Sequence of chain 1.F:
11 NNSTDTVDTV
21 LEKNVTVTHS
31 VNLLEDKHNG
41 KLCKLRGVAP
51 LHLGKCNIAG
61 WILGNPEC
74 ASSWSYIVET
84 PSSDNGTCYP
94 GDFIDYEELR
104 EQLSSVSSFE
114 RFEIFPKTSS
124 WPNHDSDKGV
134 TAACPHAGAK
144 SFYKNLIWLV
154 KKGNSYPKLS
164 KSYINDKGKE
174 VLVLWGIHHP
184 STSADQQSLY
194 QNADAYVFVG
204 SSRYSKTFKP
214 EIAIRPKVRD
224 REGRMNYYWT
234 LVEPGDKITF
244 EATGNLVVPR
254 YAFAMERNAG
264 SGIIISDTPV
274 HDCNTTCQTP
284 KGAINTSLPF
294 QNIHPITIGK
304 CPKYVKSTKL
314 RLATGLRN

Binding-site contacts:
Ligand atom C1 contacts residue ASN11 of chain 1.F at 1.4 Å.
Ligand atom O7 contacts residue GLY20 of chain 1.E at 3.7 Å.
Ligand atom O5 contacts residue ASN11 of chain 1.F at 2.3 Å (h-bond).
Ligand atom O3 contacts residue TRP14 of chain 1.E at 4.0 Å.
Ligand atom C1 contacts residue THR28 of chain 1.F at 4.2 Å.
Ligand atom O4 contacts residue TRP14 of chain 1.E at 3.1 Å.
Ligand atom C5 contacts residue ASN11 of chain 1.F at 3.7 Å.
Ligand atom O4 contacts residue ILE10 of chain 1.E at 3.8 Å.
Ligand atom C6 contacts residue GLY13 of chain 1.E at 3.4 Å.
Ligand atom O5 contacts residue TRP14 of chain 1.E at 3.3 Å (h-bond).
Ligand atom C6 contacts residue ILE10 of chain 1.E at 3.9 Å (hydrophobic).
Ligand atom O5 contacts residue ARG320 of chain 1.F at 3.7 Å.
Ligand atom O6 contacts residue ILE10 of chain 1.E at 3.3 Å.
Ligand atom C8 contacts residue MET17 of chain 1.E at 4.2 Å (hydrophobic).
Ligand atom C3 contacts residue TRP21 of chain 1.E at 3.4 Å (hydrophobic).
Ligand atom C4 contacts residue TRP14 of chain 1.E at 3.8 Å (hydrophobic).
Ligand atom O4 contacts residue TRP21 of chain 1.E at 3.6 Å.
Ligand atom O5 contacts residue ASN321 of chain 1.F at 3.2 Å.
Ligand atom C1 contacts residue TRP14 of chain 1.E at 3.6 Å (hydrophobic).
Ligand atom C7 contacts residue ASN11 of chain 1.F at 3.2 Å.
Ligand atom O7 contacts residue ASN11 of chain 1.F at 3.1 Å (h-bond).
Ligand atom C1 contacts residue ARG320 of chain 1.F at 3.7 Å.
Ligand atom C8 contacts residue ASN11 of chain 1.F at 4.1 Å.
Ligand atom N2 contacts residue ASN11 of chain 1.F at 3.0 Å (h-bond).
Ligand atom C3 contacts residue ASN11 of chain 1.F at 3.8 Å.
Ligand atom O7 contacts residue MET17 of chain 1.E at 2.9 Å (h-bond).
Ligand atom C7 contacts residue MET17 of chain 1.E at 3.8 Å (hydrophobic).
Ligand atom C8 contacts residue HIS29 of chain 1.F at 3.6 Å.
Ligand atom O3 contacts residue MET17 of chain 1.E at 3.4 Å.
Ligand atom C1 contacts residue ASN321 of chain 1.F at 4.1 Å.
Ligand atom C7 contacts residue GLY20 of chain 1.E at 3.7 Å.
Ligand atom C4 contacts residue TRP21 of chain 1.E at 4.1 Å (hydrophobic).
Ligand atom C2 contacts residue ASN11 of chain 1.F at 2.5 Å.
Ligand atom C2 contacts residue TRP14 of chain 1.E at 3.8 Å (hydrophobic).
Ligand atom O6 contacts residue GLY13 of chain 1.E at 4.1 Å.
Ligand atom O3 contacts residue TRP21 of chain 1.E at 2.9 Å (h-bond).
Ligand atom C5 contacts residue TRP14 of chain 1.E at 4.2 Å (hydrophobic).
Ligand atom C6 contacts residue TRP14 of chain 1.E at 3.8 Å (hydrophobic).
Ligand atom C8 contacts residue GLY20 of chain 1.E at 3.6 Å.
Ligand atom C6 contacts residue ASN321 of chain 1.F at 3.5 Å.

Sequence of chain 1.E:
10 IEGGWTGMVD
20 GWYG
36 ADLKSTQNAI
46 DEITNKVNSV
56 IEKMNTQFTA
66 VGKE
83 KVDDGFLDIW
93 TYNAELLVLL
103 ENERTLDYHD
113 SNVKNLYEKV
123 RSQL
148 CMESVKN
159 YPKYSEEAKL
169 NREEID

The small molecule below binds the protein below.
Small molecule (SMILES): CC(=O)N[C@@H]1[C@@H](O)[C@H](O)[C@@H](CO)O[C@H]1O